Sequence of chain 1.A:
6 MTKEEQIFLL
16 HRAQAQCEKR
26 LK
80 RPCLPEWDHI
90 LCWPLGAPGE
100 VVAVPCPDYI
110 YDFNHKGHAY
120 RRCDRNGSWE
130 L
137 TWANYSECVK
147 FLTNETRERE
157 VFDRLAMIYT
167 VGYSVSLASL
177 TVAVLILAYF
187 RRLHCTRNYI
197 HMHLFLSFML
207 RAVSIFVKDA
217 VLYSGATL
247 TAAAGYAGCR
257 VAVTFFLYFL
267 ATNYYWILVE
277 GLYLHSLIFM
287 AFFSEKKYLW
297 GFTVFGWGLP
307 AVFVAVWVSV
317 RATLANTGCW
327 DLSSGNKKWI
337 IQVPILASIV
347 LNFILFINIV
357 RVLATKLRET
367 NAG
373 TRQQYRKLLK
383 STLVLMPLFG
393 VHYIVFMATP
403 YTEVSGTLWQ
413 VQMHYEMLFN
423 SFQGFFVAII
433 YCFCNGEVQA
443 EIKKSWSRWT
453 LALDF

This small molecule binds to this protein.
Small molecule (SMILES): CC(C)CCC[C@@H](C)[C@H]1CC[C@H]2[C@@H]3CC=C4C[C@@H](O)CC[C@]4(C)[C@H]3CC[C@]12C

Binding-site contacts:
Ligand atom C19 contacts residue ASN332 of chain 1.A at 3.7 Å.
Ligand atom C19 contacts residue LYS333 of chain 1.A at 4.1 Å.
Ligand atom C24 contacts residue PRO340 of chain 1.A at 4.3 Å (hydrophobic).
Ligand atom C27 contacts residue PRO340 of chain 1.A at 4.5 Å (hydrophobic).
Ligand atom C23 contacts residue PRO340 of chain 1.A at 3.9 Å (hydrophobic).
Ligand atom C25 contacts residue PRO340 of chain 1.A at 3.9 Å (hydrophobic).
Ligand atom C4 contacts residue ASN332 of chain 1.A at 4.1 Å.
Ligand atom C26 contacts residue PRO340 of chain 1.A at 4.4 Å (hydrophobic).
Ligand atom C19 contacts residue ILE336 of chain 1.A at 3.8 Å (hydrophobic).
Ligand atom C18 contacts residue ILE336 of chain 1.A at 4.2 Å (hydrophobic).
Ligand atom C27 contacts residue PHE309 of chain 1.A at 4.1 Å (hydrophobic).
Ligand atom C2 contacts residue LYS333 of chain 1.A at 4.4 Å.
Ligand atom C11 contacts residue ILE336 of chain 1.A at 3.8 Å (hydrophobic).